A small-molecule ligand and the protein it binds are described below.
Small molecule (SMILES): NCC(=O)N[C@@H]1O[C@H](COP(=O)([O-])[O-])[C@@H](O)[C@H]1O

Binding-site contacts:
Ligand atom P15 contacts residue GLY11 of chain 1.A at 3.6 Å.
Ligand atom C21 contacts residue MET89 of chain 1.A at 3.7 Å (hydrophobic).
Ligand atom C21 contacts residue GLY87 of chain 1.A at 3.9 Å.
Ligand atom O18 contacts residue ASN10 of chain 1.A at 3.8 Å.
Ligand atom C2 contacts residue ASN13 of chain 1.A at 3.9 Å.
Ligand atom O6 contacts residue GLU173 of chain 1.A at 2.6 Å (salt-bridge).
Ligand atom P15 contacts residue SER12 of chain 1.A at 3.3 Å.
Ligand atom C1 contacts residue ASN13 of chain 1.A at 3.6 Å.
Ligand atom O16 contacts residue GLY11 of chain 1.A at 3.6 Å.
Ligand atom O18 contacts residue GLY11 of chain 1.A at 2.8 Å (h-bond).
Ligand atom O22 contacts residue MET89 of chain 1.A at 3.8 Å.
Ligand atom O16 contacts residue ASN13 of chain 1.A at 2.9 Å (h-bond).
Ligand atom O17 contacts residue SER12 of chain 1.A at 2.6 Å (h-bond).
Ligand atom O8 contacts residue GLU173 of chain 1.A at 2.7 Å (salt-bridge).
Ligand atom O16 contacts residue SER12 of chain 1.A at 3.1 Å (h-bond).
Ligand atom C21 contacts residue NHR1 of chain 1.C at 3.6 Å.
Ligand atom N19 contacts residue GLY87 of chain 1.A at 3.3 Å.
Ligand atom C2 contacts residue GLU173 of chain 1.A at 3.7 Å.
Ligand atom C23 contacts residue GLY87 of chain 1.A at 3.6 Å.
Ligand atom O22 contacts residue NHR1 of chain 1.C at 2.8 Å (h-bond).
Ligand atom O17 contacts residue ASN13 of chain 1.A at 4.0 Å.
Ligand atom C3 contacts residue PRO109 of chain 1.A at 3.9 Å (hydrophobic).
Ligand atom O8 contacts residue PRO109 of chain 1.A at 3.6 Å.
Ligand atom O16 contacts residue ALA86 of chain 1.A at 4.0 Å.
Ligand atom C10 contacts residue GLY87 of chain 1.A at 4.0 Å.
Ligand atom N24 contacts residue PHE88 of chain 1.A at 3.0 Å (h-bond).
Ligand atom O8 contacts residue ILE107 of chain 1.A at 3.0 Å (h-bond).
Ligand atom C23 contacts residue PHE88 of chain 1.A at 3.6 Å (hydrophobic).
Ligand atom N24 contacts residue MET89 of chain 1.A at 2.6 Å.
Ligand atom C23 contacts residue MET89 of chain 1.A at 3.4 Å (hydrophobic).
Ligand atom N24 contacts residue NHR1 of chain 1.C at 3.0 Å.
Ligand atom O12 contacts residue ASN13 of chain 1.A at 3.9 Å.
Ligand atom O17 contacts residue GLN170 of chain 1.A at 3.9 Å.
Ligand atom C2 contacts residue ILE107 of chain 1.A at 3.9 Å (hydrophobic).
Ligand atom O17 contacts residue GLY11 of chain 1.A at 3.5 Å (h-bond).
Ligand atom O22 contacts residue PRO109 of chain 1.A at 3.5 Å.
Ligand atom C23 contacts residue NHR1 of chain 1.C at 3.5 Å.
Ligand atom O18 contacts residue SER12 of chain 1.A at 3.8 Å.
Ligand atom O17 contacts residue ASN10 of chain 1.A at 3.9 Å.
Ligand atom C1 contacts residue GLU173 of chain 1.A at 3.1 Å.

Sequence of chain 1.A:
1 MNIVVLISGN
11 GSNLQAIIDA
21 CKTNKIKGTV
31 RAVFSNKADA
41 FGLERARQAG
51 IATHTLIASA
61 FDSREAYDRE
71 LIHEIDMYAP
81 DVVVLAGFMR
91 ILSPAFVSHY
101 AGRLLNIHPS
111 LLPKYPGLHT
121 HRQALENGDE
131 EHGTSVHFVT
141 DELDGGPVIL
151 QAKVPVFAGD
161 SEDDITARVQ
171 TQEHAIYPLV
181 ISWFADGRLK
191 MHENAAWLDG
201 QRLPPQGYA